The protein below binds the small molecule below.
Small molecule (SMILES): CC(C)C[C@H](NC(=O)[C@@H](NC(=O)[C@@H]1CCCN1)C(C)C)C(=O)N1CCC[C@H]1C(=O)NCC(=O)N[C@H](C(=O)N[C@@H](CCCCN)C(=O)N[C@H](C=O)CCCN=C(N)N)C(C)C

Binding-site contacts:
Ligand atom N contacts residue GLU193 of chain 1.D at 3.1 Å (salt-bridge).
Ligand atom NE contacts residue GLN192 of chain 1.D at 3.9 Å.
Ligand atom CB contacts residue GLN192 of chain 1.D at 3.6 Å.
Ligand atom CA contacts residue GLN192 of chain 1.D at 3.1 Å.
Ligand atom CB contacts residue LEU195 of chain 1.D at 3.8 Å (hydrophobic).
Ligand atom CB contacts residue GLU193 of chain 1.D at 3.9 Å.
Ligand atom CD contacts residue THR186 of chain 1.D at 3.7 Å.
Ligand atom O contacts residue LEU195 of chain 1.D at 2.9 Å (h-bond).
Ligand atom CD2 contacts residue TRP210 of chain 1.D at 3.6 Å (hydrophobic).
Ligand atom CE contacts residue GLU193 of chain 1.D at 3.9 Å.
Ligand atom CB contacts residue ALA209 of chain 1.D at 3.8 Å (hydrophobic).
Ligand atom CG contacts residue TRP210 of chain 1.D at 3.6 Å (hydrophobic).
Ligand atom NH2 contacts residue ASP187 of chain 1.D at 3.7 Å.
Ligand atom CB contacts residue TRP210 of chain 1.D at 4.0 Å (hydrophobic).
Ligand atom CZ contacts residue THR186 of chain 1.D at 3.6 Å.
Ligand atom CG2 contacts residue ILE194 of chain 1.D at 4.0 Å (hydrophobic).
Ligand atom CD contacts residue LEU195 of chain 1.D at 3.9 Å (hydrophobic).
Ligand atom NH2 contacts residue THR186 of chain 1.D at 3.7 Å.
Ligand atom CD1 contacts residue ILE213 of chain 1.D at 3.9 Å (hydrophobic).
Ligand atom CG contacts residue TRP210 of chain 1.D at 3.4 Å (hydrophobic).
Ligand atom CD contacts residue ILE213 of chain 1.D at 3.6 Å (hydrophobic).
Ligand atom NE contacts residue THR186 of chain 1.D at 2.9 Å (h-bond).
Ligand atom CG1 contacts residue LYS148 of chain 1.D at 3.8 Å.
Ligand atom CG2 contacts residue GLN192 of chain 1.D at 3.0 Å.
Ligand atom C contacts residue GLU193 of chain 1.D at 3.9 Å.
Ligand atom O contacts residue TRP210 of chain 1.D at 3.0 Å (h-bond).
Ligand atom CA contacts residue TRP152 of chain 1.D at 3.9 Å (hydrophobic).
Ligand atom CG1 contacts residue GLN192 of chain 1.D at 3.5 Å.
Ligand atom CG2 contacts residue LYS148 of chain 1.D at 3.8 Å.
Ligand atom CG contacts residue ALA209 of chain 1.D at 3.9 Å (hydrophobic).
Ligand atom CB contacts residue GLN192 of chain 1.D at 3.9 Å.
Ligand atom N contacts residue GLN192 of chain 1.D at 3.6 Å.
Ligand atom CD contacts residue GLN192 of chain 1.D at 3.3 Å.
Ligand atom CD2 contacts residue LYS148 of chain 1.D at 3.9 Å.
Ligand atom C contacts residue TRP210 of chain 1.D at 3.9 Å (hydrophobic).
Ligand atom O contacts residue ILE194 of chain 1.D at 3.6 Å.
Ligand atom CG1 contacts residue GLU193 of chain 1.D at 3.6 Å.
Ligand atom CD contacts residue GLU193 of chain 1.D at 3.2 Å.
Ligand atom CA contacts residue GLU193 of chain 1.D at 3.8 Å.
Ligand atom CG contacts residue LEU195 of chain 1.D at 3.8 Å (hydrophobic).

Sequence of chain 1.D:
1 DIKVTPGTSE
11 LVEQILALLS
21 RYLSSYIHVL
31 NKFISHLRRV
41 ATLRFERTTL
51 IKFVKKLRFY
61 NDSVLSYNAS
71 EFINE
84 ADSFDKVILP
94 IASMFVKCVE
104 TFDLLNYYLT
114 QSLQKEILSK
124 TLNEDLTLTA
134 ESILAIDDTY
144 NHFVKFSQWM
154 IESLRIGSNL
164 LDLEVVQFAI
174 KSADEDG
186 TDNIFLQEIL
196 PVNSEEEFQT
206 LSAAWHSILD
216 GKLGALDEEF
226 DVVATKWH